Binding-site contacts:
Ligand atom CD2 contacts residue GLN565 of chain 6.F at 1.6 Å.
Ligand atom CZ contacts residue GLN565 of chain 6.F at 2.3 Å.
Ligand atom CE2 contacts residue GLN565 of chain 6.F at 2.0 Å.
Ligand atom CD contacts residue GLN1074 of chain 6.C at 3.5 Å.
Ligand atom O contacts residue ASN1069 of chain 6.C at 3.0 Å (h-bond).
Ligand atom CD1 contacts residue PHE1068 of chain 6.C at 3.4 Å (hydrophobic).
Ligand atom CZ contacts residue ARG1044 of chain 6.C at 3.3 Å.
Ligand atom CB contacts residue GLN565 of chain 6.F at 2.0 Å.
Ligand atom CE contacts residue GLU1228 of chain 6.NA at 3.4 Å.
Ligand atom O contacts residue GLN1074 of chain 6.C at 3.0 Å (h-bond).
Ligand atom CG2 contacts residue PHE1068 of chain 6.C at 3.6 Å (hydrophobic).
Ligand atom CG contacts residue GLN565 of chain 6.F at 1.5 Å.
Ligand atom CG1 contacts residue PHE1068 of chain 6.C at 3.4 Å (hydrophobic).
Ligand atom CB contacts residue GLN1074 of chain 6.C at 3.5 Å.
Ligand atom CD1 contacts residue GLN565 of chain 6.F at 1.2 Å.
Ligand atom CE contacts residue LYS1225 of chain 6.NA at 3.3 Å.
Ligand atom NH1 contacts residue ASP1073 of chain 6.C at 3.6 Å.
Ligand atom CA contacts residue ASN1069 of chain 6.C at 3.5 Å.
Ligand atom OG1 contacts residue ARG1049 of chain 6.C at 2.9 Å (salt-bridge).
Ligand atom CE1 contacts residue GLN565 of chain 6.F at 1.8 Å.
Ligand atom CD1 contacts residue ARG1044 of chain 6.C at 3.1 Å.
Ligand atom NH2 contacts residue ASP1073 of chain 6.C at 3.1 Å (salt-bridge).
Ligand atom CA contacts residue THR1065 of chain 6.C at 3.6 Å.
Ligand atom CD1 contacts residue ARG567 of chain 6.F at 3.4 Å.
Ligand atom CG contacts residue GLU1052 of chain 6.C at 3.2 Å.
Ligand atom C contacts residue ASN1069 of chain 6.C at 3.2 Å.
Ligand atom NZ contacts residue LYS1225 of chain 6.NA at 2.2 Å.
Ligand atom NZ contacts residue ASP1073 of chain 6.C at 3.0 Å (salt-bridge).
Ligand atom CA contacts residue GLN565 of chain 6.F at 3.1 Å.
Ligand atom O contacts residue ASN1069 of chain 6.C at 3.3 Å (h-bond).
Ligand atom O contacts residue THR1065 of chain 6.C at 3.2 Å.
Ligand atom CD1 contacts residue THR1065 of chain 6.C at 3.5 Å.
Ligand atom CB contacts residue GLU1052 of chain 6.C at 3.1 Å.
Ligand atom CE1 contacts residue ARG1044 of chain 6.C at 3.5 Å.
Ligand atom CD1 contacts residue ILE1053 of chain 6.C at 3.4 Å (hydrophobic).
Ligand atom N contacts residue ASN1069 of chain 6.C at 2.9 Å (h-bond).
Ligand atom CG contacts residue ILE1045 of chain 6.C at 3.5 Å (hydrophobic).
Ligand atom N contacts residue GLN1074 of chain 6.C at 3.2 Å (h-bond).
Ligand atom NH1 contacts residue ASN1069 of chain 6.C at 2.8 Å (h-bond).
Ligand atom N contacts residue THR1065 of chain 6.C at 3.2 Å (h-bond).

Sequence of chain 6.F:
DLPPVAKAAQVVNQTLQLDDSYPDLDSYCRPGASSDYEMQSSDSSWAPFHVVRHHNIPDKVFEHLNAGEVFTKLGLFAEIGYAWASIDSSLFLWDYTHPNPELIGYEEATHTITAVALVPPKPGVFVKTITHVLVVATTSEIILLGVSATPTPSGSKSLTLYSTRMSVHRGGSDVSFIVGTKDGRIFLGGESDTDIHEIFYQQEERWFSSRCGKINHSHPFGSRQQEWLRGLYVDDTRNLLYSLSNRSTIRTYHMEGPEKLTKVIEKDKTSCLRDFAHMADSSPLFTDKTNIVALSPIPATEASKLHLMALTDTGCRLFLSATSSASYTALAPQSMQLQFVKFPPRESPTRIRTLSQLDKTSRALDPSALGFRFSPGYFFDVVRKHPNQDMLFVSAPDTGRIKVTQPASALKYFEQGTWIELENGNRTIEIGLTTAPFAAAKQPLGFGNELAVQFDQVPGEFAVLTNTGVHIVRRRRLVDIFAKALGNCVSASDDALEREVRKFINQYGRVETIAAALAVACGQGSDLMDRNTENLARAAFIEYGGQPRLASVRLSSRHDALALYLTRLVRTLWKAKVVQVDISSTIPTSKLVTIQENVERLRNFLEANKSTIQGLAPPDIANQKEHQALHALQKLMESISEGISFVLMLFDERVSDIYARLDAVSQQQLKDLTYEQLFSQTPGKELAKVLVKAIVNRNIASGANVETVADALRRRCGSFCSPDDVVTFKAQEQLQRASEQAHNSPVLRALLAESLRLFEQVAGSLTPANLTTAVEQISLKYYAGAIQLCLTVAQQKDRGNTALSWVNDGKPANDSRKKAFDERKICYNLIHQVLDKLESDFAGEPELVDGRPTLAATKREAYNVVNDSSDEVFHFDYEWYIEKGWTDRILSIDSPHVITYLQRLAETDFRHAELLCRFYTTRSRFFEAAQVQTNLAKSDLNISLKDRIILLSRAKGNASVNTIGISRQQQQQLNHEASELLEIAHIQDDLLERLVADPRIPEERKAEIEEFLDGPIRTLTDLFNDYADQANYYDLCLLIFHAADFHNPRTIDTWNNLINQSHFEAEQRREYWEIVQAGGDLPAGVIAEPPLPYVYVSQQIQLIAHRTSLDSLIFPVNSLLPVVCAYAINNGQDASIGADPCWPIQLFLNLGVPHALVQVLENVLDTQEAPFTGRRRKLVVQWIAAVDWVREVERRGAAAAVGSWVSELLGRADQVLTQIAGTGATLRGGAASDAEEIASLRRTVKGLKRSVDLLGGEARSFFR

Sequence of chain 6.NA:
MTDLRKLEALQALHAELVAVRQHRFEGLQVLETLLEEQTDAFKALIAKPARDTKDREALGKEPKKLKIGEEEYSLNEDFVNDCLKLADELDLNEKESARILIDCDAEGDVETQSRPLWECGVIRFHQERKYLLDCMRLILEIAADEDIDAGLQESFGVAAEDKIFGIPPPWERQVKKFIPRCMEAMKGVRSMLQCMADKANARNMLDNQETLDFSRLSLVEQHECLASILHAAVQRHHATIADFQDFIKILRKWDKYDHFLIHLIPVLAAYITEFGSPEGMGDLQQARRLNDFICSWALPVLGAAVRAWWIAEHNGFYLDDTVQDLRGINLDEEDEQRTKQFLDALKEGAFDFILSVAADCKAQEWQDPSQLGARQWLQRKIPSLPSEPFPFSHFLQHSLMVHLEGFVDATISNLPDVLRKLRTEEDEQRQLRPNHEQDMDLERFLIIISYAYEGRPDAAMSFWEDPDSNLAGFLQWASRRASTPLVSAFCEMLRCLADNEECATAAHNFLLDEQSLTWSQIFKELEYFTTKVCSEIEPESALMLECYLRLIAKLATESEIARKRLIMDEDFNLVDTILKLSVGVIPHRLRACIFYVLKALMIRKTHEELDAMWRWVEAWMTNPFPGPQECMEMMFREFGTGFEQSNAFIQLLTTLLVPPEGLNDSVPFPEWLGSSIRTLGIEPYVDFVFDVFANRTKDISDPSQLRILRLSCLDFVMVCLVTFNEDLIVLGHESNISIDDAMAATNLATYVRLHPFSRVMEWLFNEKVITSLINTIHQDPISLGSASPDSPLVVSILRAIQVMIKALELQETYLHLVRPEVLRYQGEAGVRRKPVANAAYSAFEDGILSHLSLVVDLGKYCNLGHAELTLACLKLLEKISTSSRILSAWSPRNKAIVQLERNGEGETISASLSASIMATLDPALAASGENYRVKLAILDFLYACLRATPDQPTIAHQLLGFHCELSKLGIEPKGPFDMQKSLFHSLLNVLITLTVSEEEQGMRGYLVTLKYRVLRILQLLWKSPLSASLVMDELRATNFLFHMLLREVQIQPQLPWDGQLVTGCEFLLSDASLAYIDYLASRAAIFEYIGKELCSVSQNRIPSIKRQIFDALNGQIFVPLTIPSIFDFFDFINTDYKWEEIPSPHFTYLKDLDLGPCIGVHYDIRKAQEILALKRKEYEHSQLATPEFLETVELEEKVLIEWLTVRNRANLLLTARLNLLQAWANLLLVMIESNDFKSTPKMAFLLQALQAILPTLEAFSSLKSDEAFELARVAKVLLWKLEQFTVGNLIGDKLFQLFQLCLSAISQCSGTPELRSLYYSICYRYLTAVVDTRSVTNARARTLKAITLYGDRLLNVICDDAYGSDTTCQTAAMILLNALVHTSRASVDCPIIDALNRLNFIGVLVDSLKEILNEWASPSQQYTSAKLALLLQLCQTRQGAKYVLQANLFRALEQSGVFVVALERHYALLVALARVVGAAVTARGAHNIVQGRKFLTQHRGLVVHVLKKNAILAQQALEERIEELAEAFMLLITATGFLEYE

This small molecule binds to this protein.
Small molecule (SMILES): CC[C@H](C)[C@H](NC(=O)[C@@H](NC(=O)[C@H](CC(C)C)NC(=O)[C@@H](N)CCCCN)C(C)C)C(=O)N[C@@H](CC(N)=O)C(=O)N[C@@H](CCCCN)C(=O)N[C@@H](CC(=O)O)C(=O)N[C@@H](CCSC)C(=O)N[C@@H](CCCN=C(N)N)C(=O)N[C@H](C(=O)N[C@@H](CC(=O)O)C(=O)N[C@@H](CC(C)C)C(=O)N[C@@H](Cc1ccccc1)C(=O)N[C@@H](CO)C(=O)N1CCC[C@H]1C(=O)N1CCC[C@H]1C(=O)N[C@H](C=O)CC(N)=O)[C@@H](C)O

Sequence of chain 6.C:
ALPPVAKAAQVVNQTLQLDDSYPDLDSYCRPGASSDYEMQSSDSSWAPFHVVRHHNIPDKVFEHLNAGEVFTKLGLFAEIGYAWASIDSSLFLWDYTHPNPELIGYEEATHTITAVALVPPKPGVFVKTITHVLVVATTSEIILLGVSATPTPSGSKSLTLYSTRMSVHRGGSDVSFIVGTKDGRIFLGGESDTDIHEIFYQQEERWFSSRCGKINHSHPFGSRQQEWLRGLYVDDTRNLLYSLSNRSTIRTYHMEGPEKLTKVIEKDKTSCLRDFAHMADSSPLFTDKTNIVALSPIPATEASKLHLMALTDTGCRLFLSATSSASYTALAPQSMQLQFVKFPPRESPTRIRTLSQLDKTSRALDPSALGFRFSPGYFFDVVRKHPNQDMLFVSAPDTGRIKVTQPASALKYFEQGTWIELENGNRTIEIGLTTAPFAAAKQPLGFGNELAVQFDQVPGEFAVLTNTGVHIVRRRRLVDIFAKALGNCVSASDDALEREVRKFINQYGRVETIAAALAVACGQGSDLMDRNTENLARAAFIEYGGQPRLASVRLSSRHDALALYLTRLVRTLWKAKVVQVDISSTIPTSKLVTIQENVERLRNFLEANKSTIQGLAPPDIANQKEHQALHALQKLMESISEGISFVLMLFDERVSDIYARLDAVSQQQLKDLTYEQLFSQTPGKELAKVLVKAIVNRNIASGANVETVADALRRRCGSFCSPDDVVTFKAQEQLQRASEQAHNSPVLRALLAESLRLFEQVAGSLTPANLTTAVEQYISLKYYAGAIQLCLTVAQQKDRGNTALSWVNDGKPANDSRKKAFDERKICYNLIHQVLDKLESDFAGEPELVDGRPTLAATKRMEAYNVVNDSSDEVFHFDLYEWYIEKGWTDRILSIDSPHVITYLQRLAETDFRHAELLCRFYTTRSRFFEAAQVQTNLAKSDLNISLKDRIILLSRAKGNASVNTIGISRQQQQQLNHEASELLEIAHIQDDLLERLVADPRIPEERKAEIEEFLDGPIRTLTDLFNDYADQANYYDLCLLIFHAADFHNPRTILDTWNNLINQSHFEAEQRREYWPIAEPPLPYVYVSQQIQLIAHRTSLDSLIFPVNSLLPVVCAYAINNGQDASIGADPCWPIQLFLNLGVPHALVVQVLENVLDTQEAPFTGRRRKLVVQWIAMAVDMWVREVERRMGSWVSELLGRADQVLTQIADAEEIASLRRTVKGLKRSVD